Sequence of chain 1.A:
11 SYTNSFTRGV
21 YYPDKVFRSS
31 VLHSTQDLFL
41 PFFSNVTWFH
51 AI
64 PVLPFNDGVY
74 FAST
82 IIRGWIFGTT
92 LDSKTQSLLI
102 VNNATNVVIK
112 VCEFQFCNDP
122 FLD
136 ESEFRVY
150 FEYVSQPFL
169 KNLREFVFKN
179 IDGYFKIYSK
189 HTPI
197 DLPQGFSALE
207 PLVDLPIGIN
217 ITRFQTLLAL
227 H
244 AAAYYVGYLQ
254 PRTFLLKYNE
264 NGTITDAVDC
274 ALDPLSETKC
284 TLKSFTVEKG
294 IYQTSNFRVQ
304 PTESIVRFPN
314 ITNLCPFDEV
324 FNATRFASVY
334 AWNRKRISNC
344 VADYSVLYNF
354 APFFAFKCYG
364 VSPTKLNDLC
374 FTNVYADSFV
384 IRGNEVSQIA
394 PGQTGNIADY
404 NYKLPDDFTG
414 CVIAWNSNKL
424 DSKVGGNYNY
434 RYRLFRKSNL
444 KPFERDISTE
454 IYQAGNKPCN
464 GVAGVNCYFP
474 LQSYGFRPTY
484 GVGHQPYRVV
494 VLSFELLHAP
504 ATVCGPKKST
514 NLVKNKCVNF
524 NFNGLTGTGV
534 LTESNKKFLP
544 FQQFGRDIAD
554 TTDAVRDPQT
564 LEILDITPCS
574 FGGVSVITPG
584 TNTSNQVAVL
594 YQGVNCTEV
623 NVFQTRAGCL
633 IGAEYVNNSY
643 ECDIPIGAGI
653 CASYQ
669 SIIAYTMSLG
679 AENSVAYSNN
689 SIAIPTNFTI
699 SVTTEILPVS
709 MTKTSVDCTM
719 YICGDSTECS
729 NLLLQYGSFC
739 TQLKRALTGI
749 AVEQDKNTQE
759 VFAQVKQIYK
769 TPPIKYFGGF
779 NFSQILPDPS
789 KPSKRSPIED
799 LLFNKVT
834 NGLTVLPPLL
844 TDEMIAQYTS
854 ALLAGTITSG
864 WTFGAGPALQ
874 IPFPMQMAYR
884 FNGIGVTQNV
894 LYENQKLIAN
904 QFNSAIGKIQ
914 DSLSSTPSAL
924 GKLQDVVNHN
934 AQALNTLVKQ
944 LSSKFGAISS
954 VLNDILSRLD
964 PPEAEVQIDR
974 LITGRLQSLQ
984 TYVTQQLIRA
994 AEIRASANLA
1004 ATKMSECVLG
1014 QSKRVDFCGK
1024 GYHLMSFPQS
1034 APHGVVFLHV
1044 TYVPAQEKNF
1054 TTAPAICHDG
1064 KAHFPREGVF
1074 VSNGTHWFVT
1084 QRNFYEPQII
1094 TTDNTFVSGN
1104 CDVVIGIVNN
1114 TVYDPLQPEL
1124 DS

A protein and the small-molecule ligand that binds it are described below.
Small molecule (SMILES): CC(=O)N[C@@H]1[C@@H](O)[C@H](O)[C@@H](CO)O[C@H]1O

Binding-site contacts:
Ligand atom O5 contacts residue ASN313 of chain 1.A at 2.4 Å (h-bond).
Ligand atom C4 contacts residue GLN562 of chain 1.A at 3.5 Å.
Ligand atom C2 contacts residue ASN313 of chain 1.A at 2.5 Å.
Ligand atom N2 contacts residue ASN313 of chain 1.A at 2.9 Å (h-bond).
Ligand atom C7 contacts residue ASN313 of chain 1.A at 3.9 Å.
Ligand atom O6 contacts residue GLN562 of chain 1.A at 4.0 Å.
Ligand atom O7 contacts residue ASN313 of chain 1.A at 4.4 Å.
Ligand atom C1 contacts residue ASN313 of chain 1.A at 1.4 Å.
Ligand atom C3 contacts residue ASN313 of chain 1.A at 3.8 Å.
Ligand atom C8 contacts residue ASN313 of chain 1.A at 3.3 Å.
Ligand atom C3 contacts residue GLN562 of chain 1.A at 4.0 Å.
Ligand atom C5 contacts residue GLN562 of chain 1.A at 3.4 Å.
Ligand atom C4 contacts residue ASN313 of chain 1.A at 4.2 Å.
Ligand atom C5 contacts residue ASN313 of chain 1.A at 3.7 Å.
Ligand atom O4 contacts residue GLN562 of chain 1.A at 2.7 Å (h-bond).
Ligand atom C6 contacts residue GLN562 of chain 1.A at 3.8 Å.